Sequence of chain 11.B:
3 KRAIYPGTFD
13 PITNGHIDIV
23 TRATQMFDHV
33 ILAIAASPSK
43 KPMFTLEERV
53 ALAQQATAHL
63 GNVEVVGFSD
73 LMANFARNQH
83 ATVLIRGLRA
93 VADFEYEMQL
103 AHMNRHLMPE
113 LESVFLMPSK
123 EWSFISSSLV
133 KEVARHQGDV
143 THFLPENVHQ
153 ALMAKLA

Binding-site contacts:
Ligand atom C16 contacts residue ALA37 of chain 4.B at 3.6 Å (hydrophobic).
Ligand atom C2 contacts residue LEU102 of chain 4.B at 3.4 Å (hydrophobic).
Ligand atom C18 contacts residue ALA37 of chain 4.B at 3.4 Å (hydrophobic).
Ligand atom CL contacts residue SO41 of chain 4.J at 3.5 Å.
Ligand atom C17 contacts residue MET74 of chain 4.B at 3.7 Å (hydrophobic).
Ligand atom O11 contacts residue GLU134 of chain 11.B at 2.8 Å.
Ligand atom C21 contacts residue SO41 of chain 4.H at 3.2 Å.
Ligand atom C21 contacts residue SER39 of chain 4.B at 3.6 Å.
Ligand atom N7 contacts residue GLU134 of chain 11.B at 3.2 Å (salt-bridge).
Ligand atom N9 contacts residue MET74 of chain 4.B at 2.9 Å (h-bond).
Ligand atom C19 contacts residue SER39 of chain 4.B at 3.6 Å.
Ligand atom N9 contacts residue LEU73 of chain 4.B at 3.4 Å.
Ligand atom C10 contacts residue MET105 of chain 4.B at 3.3 Å (hydrophobic).
Ligand atom C15 contacts residue SO41 of chain 4.H at 3.4 Å.
Ligand atom C10 contacts residue VAL135 of chain 11.B at 3.7 Å (hydrophobic).
Ligand atom C14 contacts residue SER71 of chain 4.B at 3.7 Å.
Ligand atom N6 contacts residue LEU73 of chain 4.B at 3.7 Å.
Ligand atom C14 contacts residue ASP72 of chain 4.B at 3.1 Å.
Ligand atom N12 contacts residue MET74 of chain 4.B at 3.7 Å.
Ligand atom C2 contacts residue LEU131 of chain 11.B at 3.7 Å (hydrophobic).
Ligand atom N23 contacts residue SO41 of chain 4.H at 3.1 Å (h-bond).
Ligand atom C1 contacts residue LEU102 of chain 4.B at 3.7 Å (hydrophobic).
Ligand atom C15 contacts residue SER39 of chain 4.B at 3.7 Å.
Ligand atom C19 contacts residue ALA37 of chain 4.B at 3.7 Å (hydrophobic).
Ligand atom C1 contacts residue VAL135 of chain 11.B at 3.6 Å (hydrophobic).
Ligand atom C17 contacts residue ALA37 of chain 4.B at 3.4 Å (hydrophobic).
Ligand atom N23 contacts residue SER39 of chain 4.B at 2.9 Å (h-bond).
Ligand atom C18 contacts residue MET74 of chain 4.B at 3.7 Å (hydrophobic).
Ligand atom C10 contacts residue ASN106 of chain 4.B at 3.5 Å.
Ligand atom N23 contacts residue ALA38 of chain 4.B at 3.5 Å (h-bond).
Ligand atom CL contacts residue GLY9 of chain 4.B at 3.5 Å.
Ligand atom CL contacts residue MET74 of chain 4.B at 3.3 Å.
Ligand atom C13 contacts residue SO41 of chain 4.H at 3.6 Å.
Ligand atom C20 contacts residue SER39 of chain 4.B at 3.1 Å.
Ligand atom C10 contacts residue LEU102 of chain 4.B at 3.7 Å (hydrophobic).
Ligand atom C13 contacts residue ASP72 of chain 4.B at 3.6 Å.
Ligand atom C3 contacts residue GLU134 of chain 11.B at 3.3 Å.
Ligand atom C19 contacts residue SO41 of chain 4.J at 3.4 Å.
Ligand atom C14 contacts residue PHE70 of chain 4.B at 3.7 Å (hydrophobic).
Ligand atom N12 contacts residue ASP72 of chain 4.B at 2.9 Å (salt-bridge).

Sequence of chain 4.B:
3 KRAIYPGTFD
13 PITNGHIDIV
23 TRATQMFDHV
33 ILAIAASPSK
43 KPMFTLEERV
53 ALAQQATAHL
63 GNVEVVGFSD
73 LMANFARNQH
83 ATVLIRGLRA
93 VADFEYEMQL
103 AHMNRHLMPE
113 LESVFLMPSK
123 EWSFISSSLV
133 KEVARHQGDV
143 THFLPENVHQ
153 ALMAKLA

A protein and the small-molecule ligand that binds it are described below.
Small molecule (SMILES): CC1=Nc2nc(N[C@H](CC#N)c3cccc(Cl)c3)nn2C(=O)C1